Sequence of chain 1.D:
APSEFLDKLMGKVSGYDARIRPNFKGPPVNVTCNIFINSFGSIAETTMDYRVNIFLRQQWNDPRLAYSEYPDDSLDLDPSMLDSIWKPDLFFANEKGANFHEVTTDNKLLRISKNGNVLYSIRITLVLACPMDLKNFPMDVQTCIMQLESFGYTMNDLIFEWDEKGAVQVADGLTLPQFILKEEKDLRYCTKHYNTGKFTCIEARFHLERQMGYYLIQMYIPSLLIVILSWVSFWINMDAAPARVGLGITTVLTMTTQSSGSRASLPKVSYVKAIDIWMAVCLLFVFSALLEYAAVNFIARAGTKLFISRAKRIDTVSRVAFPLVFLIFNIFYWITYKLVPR

A protein and the small-molecule ligand that binds it are described below.
Small molecule (SMILES): CC(=O)N[C@H]1[C@H](O[C@H]2[C@H](O)[C@@H](NC(C)=O)CO[C@@H]2CO)O[C@H](CO)[C@@H](O)[C@@H]1O

Binding-site contacts:
Ligand atom O5 contacts residue ASN30 of chain 1.D at 4.2 Å.
Ligand atom C8 contacts residue ASN23 of chain 1.D at 4.5 Å.
Ligand atom C8 contacts residue ASN30 of chain 1.D at 4.0 Å.
Ligand atom C8 contacts residue VAL29 of chain 1.D at 4.4 Å (hydrophobic).
Ligand atom C1 contacts residue ASN30 of chain 1.D at 3.1 Å.
Ligand atom C8 contacts residue PRO28 of chain 1.D at 3.6 Å (hydrophobic).
Ligand atom C3 contacts residue ASN30 of chain 1.D at 3.5 Å.
Ligand atom C7 contacts residue ASN30 of chain 1.D at 3.8 Å.
Ligand atom N2 contacts residue PRO28 of chain 1.D at 3.9 Å.
Ligand atom C3 contacts residue PRO27 of chain 1.D at 4.4 Å (hydrophobic).
Ligand atom C2 contacts residue ASN30 of chain 1.D at 3.3 Å.
Ligand atom N2 contacts residue ASN30 of chain 1.D at 2.8 Å (h-bond).
Ligand atom C7 contacts residue PRO28 of chain 1.D at 3.8 Å (hydrophobic).
Ligand atom O7 contacts residue PRO27 of chain 1.D at 3.4 Å.
Ligand atom C7 contacts residue PRO27 of chain 1.D at 4.1 Å (hydrophobic).
Ligand atom O3 contacts residue PRO27 of chain 1.D at 3.2 Å.
Ligand atom C8 contacts residue PRO27 of chain 1.D at 4.3 Å (hydrophobic).
Ligand atom C5 contacts residue ASN30 of chain 1.D at 4.3 Å.
Ligand atom O3 contacts residue ASN30 of chain 1.D at 4.5 Å.